Sequence of chain 1.B:
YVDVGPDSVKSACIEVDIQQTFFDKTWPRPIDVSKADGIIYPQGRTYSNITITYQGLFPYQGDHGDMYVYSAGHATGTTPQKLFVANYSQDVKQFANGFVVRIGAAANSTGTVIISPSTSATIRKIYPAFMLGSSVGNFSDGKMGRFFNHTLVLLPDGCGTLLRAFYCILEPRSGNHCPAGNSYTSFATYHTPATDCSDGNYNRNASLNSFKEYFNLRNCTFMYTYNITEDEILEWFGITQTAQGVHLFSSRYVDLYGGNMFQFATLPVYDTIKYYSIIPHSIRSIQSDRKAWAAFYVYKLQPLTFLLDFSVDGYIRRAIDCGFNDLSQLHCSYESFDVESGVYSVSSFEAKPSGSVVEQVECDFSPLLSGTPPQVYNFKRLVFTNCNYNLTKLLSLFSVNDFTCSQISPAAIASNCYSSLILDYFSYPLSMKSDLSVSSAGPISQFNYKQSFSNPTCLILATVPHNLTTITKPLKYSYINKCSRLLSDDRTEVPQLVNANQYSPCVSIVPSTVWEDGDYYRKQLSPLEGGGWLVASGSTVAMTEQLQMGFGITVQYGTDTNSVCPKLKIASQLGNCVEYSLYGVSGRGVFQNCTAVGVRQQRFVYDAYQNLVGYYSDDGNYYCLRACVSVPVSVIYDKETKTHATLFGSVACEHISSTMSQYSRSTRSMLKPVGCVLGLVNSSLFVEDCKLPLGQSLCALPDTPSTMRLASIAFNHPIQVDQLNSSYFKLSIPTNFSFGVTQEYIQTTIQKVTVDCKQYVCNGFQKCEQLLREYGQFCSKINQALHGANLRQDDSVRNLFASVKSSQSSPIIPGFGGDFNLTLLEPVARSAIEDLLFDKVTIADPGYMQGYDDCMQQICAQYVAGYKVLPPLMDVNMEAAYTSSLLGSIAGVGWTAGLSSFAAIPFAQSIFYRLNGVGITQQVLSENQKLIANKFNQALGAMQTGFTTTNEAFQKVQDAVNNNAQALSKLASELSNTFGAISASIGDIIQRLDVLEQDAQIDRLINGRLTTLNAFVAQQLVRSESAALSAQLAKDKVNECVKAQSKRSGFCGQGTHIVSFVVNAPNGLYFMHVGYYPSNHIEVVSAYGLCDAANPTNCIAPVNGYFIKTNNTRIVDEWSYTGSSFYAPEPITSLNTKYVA

This protein binds this small molecule.
Small molecule (SMILES): CC(=O)N[C@@H]1[C@@H](O)[C@H](O)[C@@H](CO)O[C@H]1O

Binding-site contacts:
Ligand atom C1 contacts residue ASN602 of chain 1.B at 3.3 Å.
Ligand atom C8 contacts residue THR604 of chain 1.B at 3.6 Å.
Ligand atom C4 contacts residue ASN602 of chain 1.B at 3.6 Å.
Ligand atom C5 contacts residue ASN602 of chain 1.B at 3.2 Å.
Ligand atom C2 contacts residue ASN602 of chain 1.B at 3.7 Å.
Ligand atom C3 contacts residue ASN602 of chain 1.B at 4.3 Å.
Ligand atom O6 contacts residue ASN602 of chain 1.B at 2.4 Å (h-bond).
Ligand atom O5 contacts residue ASN602 of chain 1.B at 2.4 Å (h-bond).
Ligand atom O7 contacts residue THR604 of chain 1.B at 2.6 Å.
Ligand atom C6 contacts residue ASN602 of chain 1.B at 3.4 Å.
Ligand atom C7 contacts residue THR604 of chain 1.B at 3.4 Å.
Ligand atom O7 contacts residue CYS603 of chain 1.B at 4.2 Å.
Ligand atom O7 contacts residue ASN602 of chain 1.B at 4.5 Å.